This small molecule binds to this protein.
Small molecule (SMILES): CC(=O)N[C@H]1[C@H](O[C@H]2[C@H](O)[C@@H](NC(C)=O)CO[C@@H]2CO)O[C@H](CO)[C@@H](O[C@@H]2O[C@H](CO[C@H]3O[C@H](CO)[C@@H](O)[C@H](O)[C@@H]3O)[C@@H](O)[C@H](O[C@H]3O[C@H](CO)[C@@H](O)[C@H](O)[C@@H]3O)[C@@H]2O)[C@@H]1O

Binding-site contacts:
Ligand atom O3 contacts residue GLU357 of chain 1.A at 3.5 Å (salt-bridge).
Ligand atom O3 contacts residue ASN376 of chain 1.A at 4.0 Å.
Ligand atom O4 contacts residue ALA330 of chain 1.A at 3.4 Å (h-bond).
Ligand atom O4 contacts residue HIS327 of chain 1.A at 3.8 Å.
Ligand atom O5 contacts residue PHE486 of chain 1.A at 3.2 Å.
Ligand atom C6 contacts residue ASN85 of chain 1.A at 4.1 Å.
Ligand atom C1 contacts residue PHE486 of chain 1.A at 3.7 Å (hydrophobic).
Ligand atom O6 contacts residue ASN85 of chain 1.A at 4.0 Å.
Ligand atom O6 contacts residue ALA330 of chain 1.A at 2.9 Å (h-bond).
Ligand atom O4 contacts residue PRO328 of chain 1.A at 4.3 Å.
Ligand atom C6 contacts residue HIS383 of chain 1.A at 4.3 Å.
Ligand atom C5 contacts residue ARG496 of chain 1.A at 4.2 Å.
Ligand atom C7 contacts residue ASN85 of chain 1.A at 3.6 Å.
Ligand atom O2 contacts residue TYR492 of chain 1.A at 3.4 Å (h-bond).
Ligand atom C2 contacts residue TYR492 of chain 1.A at 3.8 Å (hydrophobic).
Ligand atom O4 contacts residue HIS360 of chain 1.A at 4.3 Å.
Ligand atom C6 contacts residue HIS327 of chain 1.A at 4.1 Å.
Ligand atom C2 contacts residue ASN85 of chain 1.A at 2.4 Å.
Ligand atom N2 contacts residue ASN85 of chain 1.A at 2.9 Å (h-bond).
Ligand atom C1 contacts residue ASN85 of chain 1.A at 1.4 Å.
Ligand atom O2 contacts residue HIS360 of chain 1.A at 4.0 Å.
Ligand atom C6 contacts residue TYR492 of chain 1.A at 4.0 Å (hydrophobic).
Ligand atom O6 contacts residue PHE486 of chain 1.A at 4.3 Å.
Ligand atom C1 contacts residue TYR492 of chain 1.A at 3.8 Å (hydrophobic).
Ligand atom C4 contacts residue GLU357 of chain 1.A at 4.3 Å.
Ligand atom C4 contacts residue HIS360 of chain 1.A at 4.1 Å.
Ligand atom C3 contacts residue ASN85 of chain 1.A at 3.8 Å.
Ligand atom C5 contacts residue ASN85 of chain 1.A at 3.7 Å.
Ligand atom O2 contacts residue GLU384 of chain 1.A at 4.2 Å.
Ligand atom O3 contacts residue TYR492 of chain 1.A at 3.9 Å.
Ligand atom O5 contacts residue ASN85 of chain 1.A at 2.4 Å (h-bond).
Ligand atom C6 contacts residue ALA330 of chain 1.A at 4.2 Å (hydrophobic).
Ligand atom O7 contacts residue TYR492 of chain 1.A at 3.9 Å.
Ligand atom C8 contacts residue ASN85 of chain 1.A at 4.0 Å.
Ligand atom O7 contacts residue ARG496 of chain 1.A at 3.5 Å (salt-bridge).
Ligand atom O4 contacts residue THR329 of chain 1.A at 3.8 Å.
Ligand atom O4 contacts residue GLU357 of chain 1.A at 3.3 Å (salt-bridge).
Ligand atom O3 contacts residue PRO328 of chain 1.A at 4.1 Å.
Ligand atom O2 contacts residue PHE486 of chain 1.A at 4.1 Å.
Ligand atom C4 contacts residue ASN85 of chain 1.A at 4.2 Å.

Sequence of chain 1.A:
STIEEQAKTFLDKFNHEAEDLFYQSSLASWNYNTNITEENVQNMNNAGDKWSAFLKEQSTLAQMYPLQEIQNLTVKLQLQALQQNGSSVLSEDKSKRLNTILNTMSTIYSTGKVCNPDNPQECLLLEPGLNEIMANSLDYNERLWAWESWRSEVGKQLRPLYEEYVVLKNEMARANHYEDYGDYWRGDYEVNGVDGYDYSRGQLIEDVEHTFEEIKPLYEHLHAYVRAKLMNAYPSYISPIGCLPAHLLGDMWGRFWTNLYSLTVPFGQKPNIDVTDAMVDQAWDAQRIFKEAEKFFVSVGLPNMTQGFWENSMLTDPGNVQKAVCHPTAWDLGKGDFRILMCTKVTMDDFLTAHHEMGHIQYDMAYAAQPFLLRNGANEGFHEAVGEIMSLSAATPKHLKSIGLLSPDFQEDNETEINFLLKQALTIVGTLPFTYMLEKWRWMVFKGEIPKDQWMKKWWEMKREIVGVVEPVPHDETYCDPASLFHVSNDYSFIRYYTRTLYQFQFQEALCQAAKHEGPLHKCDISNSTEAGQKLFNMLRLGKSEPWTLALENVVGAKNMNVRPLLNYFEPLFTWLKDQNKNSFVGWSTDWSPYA